Sequence of chain 1.B:
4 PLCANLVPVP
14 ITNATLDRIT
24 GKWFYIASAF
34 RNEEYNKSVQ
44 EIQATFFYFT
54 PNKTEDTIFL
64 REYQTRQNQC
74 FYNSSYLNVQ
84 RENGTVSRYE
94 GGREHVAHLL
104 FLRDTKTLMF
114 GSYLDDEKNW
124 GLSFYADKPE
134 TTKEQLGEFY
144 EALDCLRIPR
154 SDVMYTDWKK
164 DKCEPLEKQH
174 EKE

A small-molecule ligand and the protein it binds are described below.
Small molecule (SMILES): CN(C)CCC=C1c2ccccc2CCc2ccccc21

Binding-site contacts:
Ligand atom C22 contacts residue LEU63 of chain 1.B at 4.2 Å (hydrophobic).
Ligand atom C29 contacts residue SER115 of chain 1.B at 4.1 Å.
Ligand atom C16 contacts residue LEU63 of chain 1.B at 3.7 Å (hydrophobic).
Ligand atom C17 contacts residue ALA100 of chain 1.B at 3.7 Å (hydrophobic).
Ligand atom C13 contacts residue TYR128 of chain 1.B at 3.6 Å (hydrophobic).
Ligand atom C17 contacts residue HIS98 of chain 1.B at 4.1 Å.
Ligand atom C11 contacts residue GLU65 of chain 1.B at 3.8 Å.
Ligand atom C11 contacts residue LEU63 of chain 1.B at 3.5 Å (hydrophobic).
Ligand atom C15 contacts residue HIS98 of chain 1.B at 3.5 Å.
Ligand atom C22 contacts residue GLU65 of chain 1.B at 4.3 Å.
Ligand atom C7 contacts residue TYR128 of chain 1.B at 4.1 Å (hydrophobic).
Ligand atom C10 contacts residue HIS98 of chain 1.B at 4.0 Å.
Ligand atom C29 contacts residue SER126 of chain 1.B at 4.1 Å.
Ligand atom C21 contacts residue ARG91 of chain 1.B at 3.9 Å.
Ligand atom C15 contacts residue ARG91 of chain 1.B at 3.9 Å.
Ligand atom C15 contacts residue SER90 of chain 1.B at 4.2 Å.
Ligand atom C15 contacts residue LEU80 of chain 1.B at 4.2 Å (hydrophobic).
Ligand atom C8 contacts residue TYR128 of chain 1.B at 3.5 Å (hydrophobic).
Ligand atom C12 contacts residue ALA100 of chain 1.B at 3.6 Å (hydrophobic).
Ligand atom C19 contacts residue VAL42 of chain 1.B at 3.5 Å (hydrophobic).
Ligand atom C18 contacts residue PHE52 of chain 1.B at 3.8 Å (hydrophobic).
Ligand atom C3 contacts residue TYR128 of chain 1.B at 4.3 Å (hydrophobic).
Ligand atom C18 contacts residue TYR128 of chain 1.B at 4.1 Å (hydrophobic).
Ligand atom C14 contacts residue SER115 of chain 1.B at 4.0 Å.
Ligand atom C13 contacts residue PHE113 of chain 1.B at 3.8 Å (hydrophobic).
Ligand atom C5 contacts residue LEU63 of chain 1.B at 4.3 Å (hydrophobic).
Ligand atom C16 contacts residue PHE52 of chain 1.B at 4.1 Å (hydrophobic).
Ligand atom C14 contacts residue PHE33 of chain 1.B at 4.0 Å (hydrophobic).
Ligand atom C19 contacts residue PHE33 of chain 1.B at 3.7 Å (hydrophobic).
Ligand atom C16 contacts residue PHE50 of chain 1.B at 3.7 Å (hydrophobic).
Ligand atom C19 contacts residue TYR38 of chain 1.B at 4.1 Å (hydrophobic).
Ligand atom C10 contacts residue LEU80 of chain 1.B at 4.2 Å (hydrophobic).
Ligand atom C29 contacts residue PHE113 of chain 1.B at 4.2 Å (hydrophobic).
Ligand atom C18 contacts residue PHE50 of chain 1.B at 3.4 Å (hydrophobic).
Ligand atom C18 contacts residue PHE113 of chain 1.B at 4.1 Å (hydrophobic).
Ligand atom C22 contacts residue ARG91 of chain 1.B at 3.8 Å.
Ligand atom C10 contacts residue ARG91 of chain 1.B at 3.9 Å.
Ligand atom C14 contacts residue SER126 of chain 1.B at 3.4 Å.
Ligand atom C17 contacts residue VAL89 of chain 1.B at 3.7 Å (hydrophobic).
Ligand atom C20 contacts residue TYR38 of chain 1.B at 3.7 Å (hydrophobic).